This protein binds this small molecule.
Small molecule (SMILES): CCC(=O)N1CCN(c2nc(NCCC(=O)N(C)C)nc3cc(-c4ccccc4F)c(Cl)cc23)CC1

Binding-site contacts:
Ligand atom C18 contacts residue PRO35 of chain 1.C at 3.6 Å (hydrophobic).
Ligand atom C15 contacts residue GLY11 of chain 1.C at 3.6 Å.
Ligand atom C04 contacts residue MET73 of chain 1.C at 3.6 Å (hydrophobic).
Ligand atom N33 contacts residue HIS96 of chain 1.C at 3.2 Å (h-bond).
Ligand atom O20 contacts residue LYS17 of chain 1.C at 2.9 Å (salt-bridge).
Ligand atom N13 contacts residue GLY61 of chain 1.C at 3.8 Å.
Ligand atom C17 contacts residue CYS13 of chain 1.C at 3.0 Å (hydrophobic).
Ligand atom C10 contacts residue GLY61 of chain 1.C at 3.8 Å.
Ligand atom C27 contacts residue HIS96 of chain 1.C at 3.1 Å.
Ligand atom CL36 contacts residue MET73 of chain 1.C at 3.8 Å.
Ligand atom N16 contacts residue CYS13 of chain 1.C at 3.5 Å (h-bond).
Ligand atom C34 contacts residue TYR97 of chain 1.C at 3.8 Å (hydrophobic).
Ligand atom O20 contacts residue CYS13 of chain 1.C at 3.6 Å.
Ligand atom F01 contacts residue VAL10 of chain 1.C at 3.6 Å.
Ligand atom C34 contacts residue HIS96 of chain 1.C at 3.8 Å.
Ligand atom N13 contacts residue TYR97 of chain 1.C at 3.5 Å (h-bond).
Ligand atom C21 contacts residue CYS13 of chain 1.C at 3.8 Å (hydrophobic).
Ligand atom F01 contacts residue TYR97 of chain 1.C at 3.3 Å.
Ligand atom C18 contacts residue CYS13 of chain 1.C at 2.3 Å (hydrophobic).
Ligand atom C19 contacts residue CYS13 of chain 1.C at 1.6 Å (hydrophobic).
Ligand atom C11 contacts residue TYR97 of chain 1.C at 3.6 Å (hydrophobic).
Ligand atom C31 contacts residue HIS96 of chain 1.C at 3.5 Å.
Ligand atom C04 contacts residue VAL104 of chain 1.C at 3.6 Å (hydrophobic).
Ligand atom C14 contacts residue TYR97 of chain 1.C at 3.1 Å (hydrophobic).
Ligand atom CL36 contacts residue THR59 of chain 1.C at 3.7 Å.
Ligand atom C18 contacts residue ALA60 of chain 1.C at 3.7 Å (hydrophobic).
Ligand atom C03 contacts residue GLN100 of chain 1.C at 3.7 Å.
Ligand atom C21 contacts residue GLY61 of chain 1.C at 3.7 Å.
Ligand atom C12 contacts residue TYR97 of chain 1.C at 3.4 Å (hydrophobic).
Ligand atom C17 contacts residue ALA60 of chain 1.C at 3.4 Å (hydrophobic).
Ligand atom O20 contacts residue GDP1 of chain 1.J at 3.7 Å.
Ligand atom N23 contacts residue TYR97 of chain 1.C at 3.7 Å.
Ligand atom C21 contacts residue ALA60 of chain 1.C at 3.1 Å (hydrophobic).
Ligand atom N16 contacts residue ALA60 of chain 1.C at 3.1 Å (h-bond).
Ligand atom C15 contacts residue ALA60 of chain 1.C at 3.5 Å (hydrophobic).
Ligand atom C14 contacts residue GLY11 of chain 1.C at 3.3 Å.
Ligand atom C10 contacts residue TYR97 of chain 1.C at 3.6 Å (hydrophobic).
Ligand atom C03 contacts residue MET73 of chain 1.C at 3.6 Å (hydrophobic).
Ligand atom C04 contacts residue GLN100 of chain 1.C at 3.8 Å.
Ligand atom C15 contacts residue GLY61 of chain 1.C at 3.8 Å.

Sequence of chain 1.C:
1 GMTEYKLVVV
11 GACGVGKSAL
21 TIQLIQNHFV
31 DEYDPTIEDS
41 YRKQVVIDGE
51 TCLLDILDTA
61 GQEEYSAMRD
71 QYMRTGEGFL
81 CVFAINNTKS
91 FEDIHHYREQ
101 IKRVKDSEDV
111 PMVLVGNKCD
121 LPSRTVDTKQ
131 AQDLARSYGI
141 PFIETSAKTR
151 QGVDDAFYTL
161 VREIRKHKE